Sequence of chain 1.B:
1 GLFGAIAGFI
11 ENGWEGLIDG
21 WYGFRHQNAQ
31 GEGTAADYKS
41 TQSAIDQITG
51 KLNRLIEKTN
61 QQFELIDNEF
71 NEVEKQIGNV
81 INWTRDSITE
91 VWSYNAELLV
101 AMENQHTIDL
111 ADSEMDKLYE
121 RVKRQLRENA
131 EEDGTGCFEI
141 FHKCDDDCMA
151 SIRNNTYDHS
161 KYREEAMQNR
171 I

A protein and the small-molecule ligand that binds it are described below.
Small molecule (SMILES): CC(=O)N[C@@H]1[C@@H](O)[C@H](O)[C@@H](CO)O[C@H]1O

Binding-site contacts:
Ligand atom C7 contacts residue GLU72 of chain 1.B at 3.8 Å.
Ligand atom C8 contacts residue LYS75 of chain 1.B at 3.4 Å.
Ligand atom N2 contacts residue GLU72 of chain 1.B at 4.2 Å.
Ligand atom N2 contacts residue ASN82 of chain 1.B at 3.0 Å (h-bond).
Ligand atom C3 contacts residue ASN82 of chain 1.B at 3.8 Å.
Ligand atom C8 contacts residue ASN79 of chain 1.B at 4.2 Å.
Ligand atom O7 contacts residue ASN79 of chain 1.B at 3.8 Å.
Ligand atom C1 contacts residue ASN82 of chain 1.B at 1.4 Å.
Ligand atom C8 contacts residue GLU72 of chain 1.B at 3.8 Å.
Ligand atom O5 contacts residue ASN82 of chain 1.B at 2.4 Å (h-bond).
Ligand atom O7 contacts residue LYS75 of chain 1.B at 2.4 Å (salt-bridge).
Ligand atom C5 contacts residue ASN82 of chain 1.B at 3.7 Å.
Ligand atom C7 contacts residue ASN79 of chain 1.B at 4.1 Å.
Ligand atom C2 contacts residue ASN82 of chain 1.B at 2.4 Å.
Ligand atom C7 contacts residue ASN82 of chain 1.B at 3.9 Å.
Ligand atom O3 contacts residue GLU72 of chain 1.B at 3.2 Å (salt-bridge).
Ligand atom O7 contacts residue GLU72 of chain 1.B at 4.1 Å.
Ligand atom O4 contacts residue GLU72 of chain 1.B at 4.4 Å.
Ligand atom C3 contacts residue GLU72 of chain 1.B at 3.8 Å.
Ligand atom O7 contacts residue ASN82 of chain 1.B at 4.3 Å.
Ligand atom C4 contacts residue ASN82 of chain 1.B at 4.1 Å.
Ligand atom C7 contacts residue LYS75 of chain 1.B at 3.2 Å.
Ligand atom N2 contacts residue LYS75 of chain 1.B at 4.5 Å.
Ligand atom C8 contacts residue GLY78 of chain 1.B at 3.9 Å.